Binding-site contacts:
Ligand atom C12 contacts residue LEU170 of chain 1.B at 3.7 Å (hydrophobic).
Ligand atom O contacts residue LYS64 of chain 1.B at 4.0 Å.
Ligand atom C4 contacts residue VAL182 of chain 1.B at 4.3 Å (hydrophobic).
Ligand atom C6 contacts residue LYS64 of chain 1.B at 4.0 Å.
Ligand atom CL contacts residue LEU117 of chain 1.B at 3.5 Å.
Ligand atom C8 contacts residue PHE114 of chain 1.B at 4.2 Å (hydrophobic).
Ligand atom C10 contacts residue GLU115 of chain 1.B at 3.6 Å.
Ligand atom C9 contacts residue LEU117 of chain 1.B at 4.0 Å (hydrophobic).
Ligand atom C6 contacts residue ASP183 of chain 1.B at 4.1 Å.
Ligand atom C5 contacts residue VAL49 of chain 1.B at 4.1 Å (hydrophobic).
Ligand atom CL contacts residue MET116 of chain 1.B at 4.0 Å.
Ligand atom C1 contacts residue VAL49 of chain 1.B at 3.8 Å (hydrophobic).
Ligand atom C6 contacts residue VAL49 of chain 1.B at 4.0 Å (hydrophobic).
Ligand atom C8 contacts residue VAL182 of chain 1.B at 4.0 Å (hydrophobic).
Ligand atom C10 contacts residue LEU117 of chain 1.B at 3.9 Å (hydrophobic).
Ligand atom C9 contacts residue GLU115 of chain 1.B at 3.7 Å.
Ligand atom C10 contacts residue LEU170 of chain 1.B at 4.2 Å (hydrophobic).
Ligand atom C9 contacts residue VAL98 of chain 1.B at 4.1 Å (hydrophobic).
Ligand atom C6 contacts residue PHE46 of chain 1.B at 3.9 Å (hydrophobic).
Ligand atom C2 contacts residue VAL49 of chain 1.B at 3.9 Å (hydrophobic).
Ligand atom O contacts residue VAL182 of chain 1.B at 3.9 Å.
Ligand atom C10 contacts residue ALA62 of chain 1.B at 3.7 Å (hydrophobic).
Ligand atom C5 contacts residue VAL182 of chain 1.B at 4.1 Å (hydrophobic).
Ligand atom N contacts residue LEU170 of chain 1.B at 4.0 Å.
Ligand atom C11 contacts residue ALA62 of chain 1.B at 4.0 Å (hydrophobic).
Ligand atom C contacts residue ASP183 of chain 1.B at 4.2 Å.
Ligand atom C11 contacts residue LEU170 of chain 1.B at 3.6 Å (hydrophobic).
Ligand atom CL contacts residue ILE41 of chain 1.B at 4.0 Å.
Ligand atom C4 contacts residue VAL49 of chain 1.B at 4.1 Å (hydrophobic).
Ligand atom C9 contacts residue ALA62 of chain 1.B at 4.0 Å (hydrophobic).
Ligand atom CL contacts residue LEU170 of chain 1.B at 3.9 Å.
Ligand atom C9 contacts residue PHE114 of chain 1.B at 3.9 Å (hydrophobic).
Ligand atom O contacts residue ASP183 of chain 1.B at 4.0 Å.
Ligand atom C5 contacts residue LYS64 of chain 1.B at 4.3 Å.
Ligand atom C contacts residue PHE46 of chain 1.B at 3.5 Å (hydrophobic).
Ligand atom N contacts residue VAL49 of chain 1.B at 4.2 Å.
Ligand atom C3 contacts residue VAL49 of chain 1.B at 4.0 Å (hydrophobic).
Ligand atom C1 contacts residue PHE46 of chain 1.B at 4.2 Å (hydrophobic).
Ligand atom C contacts residue VAL49 of chain 1.B at 3.9 Å (hydrophobic).
Ligand atom CL contacts residue SER118 of chain 1.B at 4.0 Å.

The protein below binds the small molecule below.
Small molecule (SMILES): O=c1ccccc2[nH]c3c(Cl)cccc3c12

Sequence of chain 1.B:
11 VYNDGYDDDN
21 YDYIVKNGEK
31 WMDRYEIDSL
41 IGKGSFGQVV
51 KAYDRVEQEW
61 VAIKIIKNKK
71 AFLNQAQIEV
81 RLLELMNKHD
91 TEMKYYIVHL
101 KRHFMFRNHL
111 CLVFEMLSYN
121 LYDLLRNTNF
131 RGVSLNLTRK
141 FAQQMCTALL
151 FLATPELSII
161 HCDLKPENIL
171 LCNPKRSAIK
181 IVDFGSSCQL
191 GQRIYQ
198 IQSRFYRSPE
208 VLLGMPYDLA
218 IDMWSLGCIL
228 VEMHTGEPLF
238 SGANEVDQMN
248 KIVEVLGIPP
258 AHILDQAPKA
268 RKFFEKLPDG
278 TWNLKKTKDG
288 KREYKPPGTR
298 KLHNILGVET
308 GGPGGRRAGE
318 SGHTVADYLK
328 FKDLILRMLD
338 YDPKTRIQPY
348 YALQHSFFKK